Sequence of chain 1.A:
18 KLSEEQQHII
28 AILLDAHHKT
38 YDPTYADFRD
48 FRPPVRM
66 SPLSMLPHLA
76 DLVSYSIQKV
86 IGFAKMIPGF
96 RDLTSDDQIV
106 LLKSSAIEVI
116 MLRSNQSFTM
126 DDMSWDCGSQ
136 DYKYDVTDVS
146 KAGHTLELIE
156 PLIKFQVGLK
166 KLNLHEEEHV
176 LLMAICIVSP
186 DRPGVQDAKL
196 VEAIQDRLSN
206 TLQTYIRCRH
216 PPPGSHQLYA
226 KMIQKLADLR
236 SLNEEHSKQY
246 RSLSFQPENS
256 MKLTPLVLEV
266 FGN

Binding-site contacts:
Ligand atom CB contacts residue GLU264 of chain 1.A at 3.5 Å.
Ligand atom NE2 contacts residue LYS108 of chain 1.A at 2.9 Å.
Ligand atom SD contacts residue SER100 of chain 1.A at 3.3 Å (h-bond).
Ligand atom CG contacts residue GLU264 of chain 1.A at 3.9 Å.
Ligand atom CE contacts residue PRO260 of chain 1.A at 3.3 Å (hydrophobic).
Ligand atom CA contacts residue LYS90 of chain 1.A at 3.5 Å.
Ligand atom CD2 contacts residue LYS90 of chain 1.A at 3.7 Å.
Ligand atom CD1 contacts residue LEU107 of chain 1.A at 3.8 Å (hydrophobic).
Ligand atom SD contacts residue ILE104 of chain 1.A at 3.8 Å.
Ligand atom N contacts residue GLU264 of chain 1.A at 3.1 Å (salt-bridge).
Ligand atom NE2 contacts residue GLU264 of chain 1.A at 3.9 Å.
Ligand atom CA contacts residue GLU264 of chain 1.A at 3.4 Å.
Ligand atom O contacts residue GLU264 of chain 1.A at 3.6 Å.
Ligand atom CB contacts residue GLU264 of chain 1.A at 3.8 Å.
Ligand atom C contacts residue GLU264 of chain 1.A at 3.3 Å.
Ligand atom N contacts residue GLU264 of chain 1.A at 3.1 Å (salt-bridge).
Ligand atom CD2 contacts residue LEU107 of chain 1.A at 3.4 Å (hydrophobic).
Ligand atom CB contacts residue GLU264 of chain 1.A at 3.4 Å.
Ligand atom CA contacts residue GLU264 of chain 1.A at 3.8 Å.
Ligand atom CG contacts residue LEU107 of chain 1.A at 3.7 Å (hydrophobic).
Ligand atom CD2 contacts residue LYS108 of chain 1.A at 3.4 Å.
Ligand atom O contacts residue LYS90 of chain 1.A at 2.9 Å.
Ligand atom CD2 contacts residue LYS108 of chain 1.A at 3.5 Å.
Ligand atom CE1 contacts residue LYS108 of chain 1.A at 3.7 Å.
Ligand atom CA contacts residue GLU264 of chain 1.A at 3.5 Å.
Ligand atom O contacts residue ILE86 of chain 1.A at 3.9 Å.
Ligand atom CD1 contacts residue ILE86 of chain 1.A at 3.4 Å (hydrophobic).
Ligand atom CD contacts residue GLU264 of chain 1.A at 2.9 Å.
Ligand atom C contacts residue LYS90 of chain 1.A at 3.9 Å.
Ligand atom CE contacts residue ILE104 of chain 1.A at 3.5 Å (hydrophobic).
Ligand atom CD1 contacts residue GLN103 of chain 1.A at 3.7 Å.
Ligand atom C contacts residue LYS90 of chain 1.A at 3.5 Å.
Ligand atom CB contacts residue GLU264 of chain 1.A at 3.3 Å.
Ligand atom N contacts residue GLU264 of chain 1.A at 2.8 Å (salt-bridge).
Ligand atom C contacts residue GLU264 of chain 1.A at 3.6 Å.
Ligand atom SD contacts residue PRO260 of chain 1.A at 3.6 Å.
Ligand atom CA contacts residue GLU264 of chain 1.A at 3.7 Å.
Ligand atom CD2 contacts residue GLN103 of chain 1.A at 3.9 Å.
Ligand atom CD2 contacts residue GLU264 of chain 1.A at 3.4 Å.
Ligand atom CE contacts residue GLU264 of chain 1.A at 3.4 Å.

The small molecule below binds the protein below.
Small molecule (SMILES): CSCC[C@H](NC(=O)[C@H](CC(C)C)NC(=O)[C@H](CCSC)NC(=O)[C@@H]1CCCN1C(=O)[C@H](CC1=NC=NC1)NC(=O)[C@H](CC(N)=O)NC(=O)[C@@H](N)CCCCN)C(=O)N[C@@H](CC(N)=O)C(=O)N[C@@H](CC(C)C)C(=O)N[C@@H](CC(C)C)C(=O)N[C@H](C=O)CCCCN